A small-molecule ligand and the protein it binds are described below.
Small molecule (SMILES): CCOc1cc2c(cc1OC)CN(C=O)CC2

Sequence of chain 1.A:
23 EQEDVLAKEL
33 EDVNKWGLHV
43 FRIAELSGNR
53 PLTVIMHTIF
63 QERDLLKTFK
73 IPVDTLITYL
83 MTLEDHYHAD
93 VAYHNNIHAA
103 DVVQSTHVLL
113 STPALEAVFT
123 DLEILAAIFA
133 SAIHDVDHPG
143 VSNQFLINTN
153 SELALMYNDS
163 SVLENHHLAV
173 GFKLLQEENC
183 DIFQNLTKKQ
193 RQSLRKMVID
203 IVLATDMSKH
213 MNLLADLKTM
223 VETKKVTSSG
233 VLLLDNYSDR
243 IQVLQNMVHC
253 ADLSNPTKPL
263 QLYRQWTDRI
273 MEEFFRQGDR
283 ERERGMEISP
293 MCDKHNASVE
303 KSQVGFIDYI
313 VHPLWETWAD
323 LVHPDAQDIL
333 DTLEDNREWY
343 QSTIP

Binding-site contacts:
Ligand atom C11 contacts residue TYR265 of chain 1.A at 3.8 Å (hydrophobic).
Ligand atom C10 contacts residue TYR95 of chain 1.A at 4.2 Å (hydrophobic).
Ligand atom C11 contacts residue GLN305 of chain 1.A at 3.8 Å.
Ligand atom C6 contacts residue ILE272 of chain 1.A at 4.0 Å (hydrophobic).
Ligand atom C10 contacts residue PHE308 of chain 1.A at 4.3 Å (hydrophobic).
Ligand atom C1 contacts residue PHE308 of chain 1.A at 4.0 Å (hydrophobic).
Ligand atom O1 contacts residue PHE308 of chain 1.A at 3.6 Å.
Ligand atom C4 contacts residue PHE276 of chain 1.A at 4.0 Å (hydrophobic).
Ligand atom C7 contacts residue PHE276 of chain 1.A at 4.0 Å (hydrophobic).
Ligand atom C11 contacts residue THR269 of chain 1.A at 3.5 Å.
Ligand atom C12 contacts residue MET293 of chain 1.A at 3.5 Å (hydrophobic).
Ligand atom C4 contacts residue PHE308 of chain 1.A at 3.7 Å (hydrophobic).
Ligand atom C1 contacts residue ILE272 of chain 1.A at 3.7 Å (hydrophobic).
Ligand atom C9 contacts residue TYR95 of chain 1.A at 4.3 Å (hydrophobic).
Ligand atom O1 contacts residue GLN305 of chain 1.A at 3.3 Å (h-bond).
Ligand atom C2 contacts residue GLN305 of chain 1.A at 4.2 Å.
Ligand atom O2 contacts residue GLN305 of chain 1.A at 3.0 Å (h-bond).
Ligand atom C12 contacts residue SER304 of chain 1.A at 4.0 Å.
Ligand atom C6 contacts residue PHE308 of chain 1.A at 4.1 Å (hydrophobic).
Ligand atom C10 contacts residue ILE272 of chain 1.A at 3.7 Å (hydrophobic).
Ligand atom C12 contacts residue PHE308 of chain 1.A at 3.6 Å (hydrophobic).
Ligand atom O2 contacts residue PHE308 of chain 1.A at 3.3 Å.
Ligand atom C5 contacts residue PHE276 of chain 1.A at 4.0 Å (hydrophobic).
Ligand atom C11 contacts residue ILE272 of chain 1.A at 4.3 Å (hydrophobic).
Ligand atom C11 contacts residue TRP268 of chain 1.A at 3.8 Å (hydrophobic).
Ligand atom C10 contacts residue GLN305 of chain 1.A at 4.2 Å.
Ligand atom C3 contacts residue PHE308 of chain 1.A at 3.5 Å (hydrophobic).
Ligand atom C13 contacts residue PHE276 of chain 1.A at 4.3 Å (hydrophobic).
Ligand atom C11 contacts residue ASN257 of chain 1.A at 3.7 Å.
Ligand atom C9 contacts residue ILE272 of chain 1.A at 4.1 Å (hydrophobic).
Ligand atom C12 contacts residue GLN305 of chain 1.A at 3.6 Å.
Ligand atom O3 contacts residue PHE276 of chain 1.A at 3.9 Å.
Ligand atom O1 contacts residue ILE272 of chain 1.A at 3.5 Å.
Ligand atom C10 contacts residue TRP268 of chain 1.A at 4.2 Å (hydrophobic).
Ligand atom C1 contacts residue TYR95 of chain 1.A at 4.4 Å (hydrophobic).
Ligand atom C2 contacts residue PHE308 of chain 1.A at 3.5 Å (hydrophobic).
Ligand atom C2 contacts residue ILE272 of chain 1.A at 3.8 Å (hydrophobic).
Ligand atom C3 contacts residue GLN305 of chain 1.A at 4.0 Å.
Ligand atom C10 contacts residue ASN257 of chain 1.A at 3.5 Å.
Ligand atom C5 contacts residue PHE308 of chain 1.A at 4.0 Å (hydrophobic).